Sequence of chain 1.C:
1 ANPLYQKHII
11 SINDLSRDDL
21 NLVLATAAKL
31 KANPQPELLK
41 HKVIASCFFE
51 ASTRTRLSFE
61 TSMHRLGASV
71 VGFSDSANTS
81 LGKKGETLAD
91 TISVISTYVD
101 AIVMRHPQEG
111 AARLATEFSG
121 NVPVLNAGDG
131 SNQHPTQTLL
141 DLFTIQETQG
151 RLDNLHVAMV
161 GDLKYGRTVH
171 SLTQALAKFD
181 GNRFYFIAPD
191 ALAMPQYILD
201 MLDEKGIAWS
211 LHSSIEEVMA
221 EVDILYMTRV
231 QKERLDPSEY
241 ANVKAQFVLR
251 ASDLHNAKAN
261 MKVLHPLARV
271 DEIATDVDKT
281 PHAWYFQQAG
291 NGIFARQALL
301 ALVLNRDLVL

A protein and the small-molecule ligand that binds it are described below.
Small molecule (SMILES): O=C(O)C[C@H](NC(=O)CP(=O)(O)O)C(=O)O

Binding-site contacts:
Ligand atom P contacts residue ARG105 of chain 2.C at 3.8 Å.
Ligand atom O2P contacts residue ARG54 of chain 2.C at 2.5 Å (salt-bridge).
Ligand atom O3P contacts residue SER52 of chain 2.C at 2.8 Å (h-bond).
Ligand atom O5 contacts residue LEU267 of chain 2.C at 3.5 Å (h-bond).
Ligand atom O1 contacts residue GLN137 of chain 2.C at 3.7 Å.
Ligand atom C2 contacts residue THR168 of chain 2.C at 3.7 Å.
Ligand atom P contacts residue SER80 of chain 1.C at 3.7 Å.
Ligand atom O5 contacts residue ARG229 of chain 2.C at 2.9 Å (salt-bridge).
Ligand atom C5 contacts residue GLN231 of chain 2.C at 3.7 Å.
Ligand atom C1P contacts residue ARG54 of chain 2.C at 3.4 Å.
Ligand atom N2 contacts residue LEU267 of chain 2.C at 2.8 Å (h-bond).
Ligand atom O1P contacts residue LYS84 of chain 1.C at 2.8 Å (salt-bridge).
Ligand atom O5 contacts residue GLN231 of chain 2.C at 3.5 Å (h-bond).
Ligand atom O1 contacts residue HIS134 of chain 2.C at 2.9 Å (h-bond).
Ligand atom O3 contacts residue ARG105 of chain 2.C at 3.6 Å.
Ligand atom O1P contacts residue SER80 of chain 1.C at 3.0 Å (h-bond).
Ligand atom O1P contacts residue ARG105 of chain 2.C at 3.1 Å (salt-bridge).
Ligand atom O1 contacts residue ARG105 of chain 2.C at 3.1 Å (salt-bridge).
Ligand atom O3P contacts residue ARG54 of chain 2.C at 3.7 Å.
Ligand atom C4 contacts residue ARG167 of chain 2.C at 3.8 Å.
Ligand atom C5 contacts residue ARG229 of chain 2.C at 3.6 Å.
Ligand atom O1 contacts residue THR55 of chain 2.C at 3.1 Å (h-bond).
Ligand atom O3 contacts residue ARG167 of chain 2.C at 3.5 Å (salt-bridge).
Ligand atom O3P contacts residue THR53 of chain 2.C at 3.8 Å.
Ligand atom O3P contacts residue THR55 of chain 2.C at 2.9 Å (h-bond).
Ligand atom O2 contacts residue HIS134 of chain 2.C at 3.5 Å.
Ligand atom O4 contacts residue ARG229 of chain 2.C at 3.4 Å (salt-bridge).
Ligand atom O2P contacts residue SER80 of chain 1.C at 3.4 Å (h-bond).
Ligand atom O4 contacts residue LYS84 of chain 1.C at 2.7 Å (salt-bridge).
Ligand atom O2 contacts residue ARG167 of chain 2.C at 2.9 Å (salt-bridge).
Ligand atom P contacts residue ARG54 of chain 2.C at 3.8 Å.
Ligand atom C5 contacts residue LEU267 of chain 2.C at 3.6 Å (hydrophobic).
Ligand atom C1P contacts residue LEU267 of chain 2.C at 3.3 Å (hydrophobic).
Ligand atom C3 contacts residue LEU267 of chain 2.C at 3.8 Å (hydrophobic).
Ligand atom O3 contacts residue LYS84 of chain 1.C at 3.0 Å (salt-bridge).
Ligand atom O2P contacts residue THR53 of chain 2.C at 3.5 Å (h-bond).
Ligand atom O3P contacts residue ARG105 of chain 2.C at 3.3 Å (salt-bridge).
Ligand atom C1 contacts residue LEU267 of chain 2.C at 3.5 Å (hydrophobic).
Ligand atom O2 contacts residue THR168 of chain 2.C at 3.8 Å.
Ligand atom C2 contacts residue LEU267 of chain 2.C at 3.8 Å (hydrophobic).

Sequence of chain 2.C:
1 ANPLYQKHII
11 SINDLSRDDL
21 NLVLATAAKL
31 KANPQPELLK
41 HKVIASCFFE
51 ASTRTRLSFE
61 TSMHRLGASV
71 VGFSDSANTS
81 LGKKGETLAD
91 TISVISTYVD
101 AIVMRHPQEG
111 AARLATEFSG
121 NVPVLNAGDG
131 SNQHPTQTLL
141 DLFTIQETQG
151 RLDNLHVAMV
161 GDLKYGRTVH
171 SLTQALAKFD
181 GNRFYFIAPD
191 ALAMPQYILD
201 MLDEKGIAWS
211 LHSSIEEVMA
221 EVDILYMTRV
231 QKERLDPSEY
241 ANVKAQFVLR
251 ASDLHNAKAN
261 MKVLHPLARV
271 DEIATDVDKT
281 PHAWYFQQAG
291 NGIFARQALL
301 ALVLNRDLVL